Sequence of chain 1.B:
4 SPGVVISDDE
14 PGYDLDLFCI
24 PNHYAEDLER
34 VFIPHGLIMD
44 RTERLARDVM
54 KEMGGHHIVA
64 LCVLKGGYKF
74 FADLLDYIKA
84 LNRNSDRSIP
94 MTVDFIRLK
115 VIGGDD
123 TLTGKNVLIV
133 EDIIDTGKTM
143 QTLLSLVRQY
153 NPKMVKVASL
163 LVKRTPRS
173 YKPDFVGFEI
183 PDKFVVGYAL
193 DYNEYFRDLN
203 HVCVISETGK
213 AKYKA

Binding-site contacts:
Ligand atom OAG contacts residue THR141 of chain 1.B at 2.8 Å (h-bond).
Ligand atom OAE contacts residue ARG100 of chain 1.B at 4.0 Å.
Ligand atom C2 contacts residue PHE186 of chain 1.B at 3.5 Å (hydrophobic).
Ligand atom CAM contacts residue ILE135 of chain 1.B at 3.9 Å (hydrophobic).
Ligand atom CAQ contacts residue THR141 of chain 1.B at 3.7 Å.
Ligand atom N7 contacts residue ASP137 of chain 1.B at 3.9 Å.
Ligand atom PBB contacts residue ASP137 of chain 1.B at 3.9 Å.
Ligand atom OAB contacts residue MG1 of chain 1.J at 3.7 Å.
Ligand atom N3 contacts residue PHE186 of chain 1.B at 3.9 Å.
Ligand atom OAC contacts residue ILE136 of chain 1.B at 3.9 Å.
Ligand atom OAC contacts residue GLY139 of chain 1.B at 2.8 Å (h-bond).
Ligand atom OAF contacts residue ASP137 of chain 1.B at 3.4 Å.
Ligand atom PBB contacts residue THR138 of chain 1.B at 3.4 Å.
Ligand atom C2 contacts residue ASP193 of chain 1.B at 3.6 Å.
Ligand atom OAF contacts residue THR138 of chain 1.B at 2.7 Å (h-bond).
Ligand atom O6 contacts residue LYS185 of chain 1.B at 3.4 Å (salt-bridge).
Ligand atom OAC contacts residue THR138 of chain 1.B at 3.2 Å (h-bond).
Ligand atom CAN contacts residue THR141 of chain 1.B at 4.0 Å.
Ligand atom O6 contacts residue VAL187 of chain 1.B at 2.8 Å (h-bond).
Ligand atom OAF contacts residue GLY139 of chain 1.B at 3.9 Å.
Ligand atom PBB contacts residue GLY139 of chain 1.B at 3.8 Å.
Ligand atom N7 contacts residue LYS165 of chain 1.B at 3.0 Å (salt-bridge).
Ligand atom C5 contacts residue PHE186 of chain 1.B at 3.9 Å (hydrophobic).
Ligand atom C6 contacts residue LYS165 of chain 1.B at 3.7 Å.
Ligand atom OAC contacts residue ASP137 of chain 1.B at 2.9 Å (salt-bridge).
Ligand atom OAG contacts residue THR138 of chain 1.B at 3.2 Å (h-bond).
Ligand atom OAC contacts residue LYS140 of chain 1.B at 3.6 Å.
Ligand atom OAG contacts residue LYS140 of chain 1.B at 3.2 Å (salt-bridge).
Ligand atom N1 contacts residue PHE186 of chain 1.B at 3.5 Å.
Ligand atom C5 contacts residue LYS165 of chain 1.B at 3.7 Å.
Ligand atom CAQ contacts residue ILE135 of chain 1.B at 3.7 Å (hydrophobic).
Ligand atom N1 contacts residue VAL187 of chain 1.B at 2.6 Å (h-bond).
Ligand atom C5 contacts residue ILE135 of chain 1.B at 4.0 Å (hydrophobic).
Ligand atom PBB contacts residue THR141 of chain 1.B at 3.9 Å.
Ligand atom C2 contacts residue VAL187 of chain 1.B at 3.4 Å (hydrophobic).
Ligand atom C8 contacts residue ASP137 of chain 1.B at 3.4 Å.
Ligand atom O6 contacts residue PHE186 of chain 1.B at 3.2 Å.
Ligand atom O6 contacts residue LYS165 of chain 1.B at 2.9 Å (salt-bridge).
Ligand atom C6 contacts residue VAL187 of chain 1.B at 3.5 Å (hydrophobic).
Ligand atom C6 contacts residue PHE186 of chain 1.B at 3.6 Å (hydrophobic).

The protein below binds the small molecule below.
Small molecule (SMILES): O=c1[nH]cnc2c1ncn2CCN(CCO/C=C/P(=O)(O)O)CCP(=O)(O)O